Binding-site contacts:
Ligand atom C4 contacts residue ASN191 of chain 1.A at 4.2 Å.
Ligand atom C8 contacts residue GLN189 of chain 1.A at 4.2 Å.
Ligand atom C5 contacts residue ASN191 of chain 1.A at 3.6 Å.
Ligand atom C1 contacts residue ILE156 of chain 1.A at 4.2 Å (hydrophobic).
Ligand atom C7 contacts residue ILE156 of chain 1.A at 4.0 Å (hydrophobic).
Ligand atom O6 contacts residue THR193 of chain 1.A at 3.8 Å.
Ligand atom C5 contacts residue THR193 of chain 1.A at 3.8 Å.
Ligand atom C7 contacts residue ASN191 of chain 1.A at 3.4 Å.
Ligand atom O7 contacts residue ASN191 of chain 1.A at 3.4 Å (h-bond).
Ligand atom O5 contacts residue THR193 of chain 1.A at 3.7 Å.
Ligand atom N2 contacts residue ASN191 of chain 1.A at 2.9 Å (h-bond).
Ligand atom C7 contacts residue GLN189 of chain 1.A at 4.5 Å.
Ligand atom O6 contacts residue GLU194 of chain 1.A at 3.4 Å.
Ligand atom C6 contacts residue THR193 of chain 1.A at 4.5 Å.
Ligand atom N2 contacts residue ILE156 of chain 1.A at 3.7 Å.
Ligand atom O7 contacts residue LYS229 of chain 1.A at 3.7 Å.
Ligand atom C3 contacts residue ASN191 of chain 1.A at 3.8 Å.
Ligand atom O7 contacts residue GLN189 of chain 1.A at 3.9 Å.
Ligand atom C1 contacts residue ASN191 of chain 1.A at 1.4 Å.
Ligand atom C2 contacts residue ASN191 of chain 1.A at 2.5 Å.
Ligand atom C8 contacts residue THR150 of chain 1.A at 4.0 Å.
Ligand atom C8 contacts residue ILE156 of chain 1.A at 4.0 Å (hydrophobic).
Ligand atom O5 contacts residue ASN191 of chain 1.A at 2.3 Å (h-bond).
Ligand atom O7 contacts residue THR193 of chain 1.A at 4.2 Å.
Ligand atom C1 contacts residue THR193 of chain 1.A at 3.4 Å.

Sequence of chain 1.A:
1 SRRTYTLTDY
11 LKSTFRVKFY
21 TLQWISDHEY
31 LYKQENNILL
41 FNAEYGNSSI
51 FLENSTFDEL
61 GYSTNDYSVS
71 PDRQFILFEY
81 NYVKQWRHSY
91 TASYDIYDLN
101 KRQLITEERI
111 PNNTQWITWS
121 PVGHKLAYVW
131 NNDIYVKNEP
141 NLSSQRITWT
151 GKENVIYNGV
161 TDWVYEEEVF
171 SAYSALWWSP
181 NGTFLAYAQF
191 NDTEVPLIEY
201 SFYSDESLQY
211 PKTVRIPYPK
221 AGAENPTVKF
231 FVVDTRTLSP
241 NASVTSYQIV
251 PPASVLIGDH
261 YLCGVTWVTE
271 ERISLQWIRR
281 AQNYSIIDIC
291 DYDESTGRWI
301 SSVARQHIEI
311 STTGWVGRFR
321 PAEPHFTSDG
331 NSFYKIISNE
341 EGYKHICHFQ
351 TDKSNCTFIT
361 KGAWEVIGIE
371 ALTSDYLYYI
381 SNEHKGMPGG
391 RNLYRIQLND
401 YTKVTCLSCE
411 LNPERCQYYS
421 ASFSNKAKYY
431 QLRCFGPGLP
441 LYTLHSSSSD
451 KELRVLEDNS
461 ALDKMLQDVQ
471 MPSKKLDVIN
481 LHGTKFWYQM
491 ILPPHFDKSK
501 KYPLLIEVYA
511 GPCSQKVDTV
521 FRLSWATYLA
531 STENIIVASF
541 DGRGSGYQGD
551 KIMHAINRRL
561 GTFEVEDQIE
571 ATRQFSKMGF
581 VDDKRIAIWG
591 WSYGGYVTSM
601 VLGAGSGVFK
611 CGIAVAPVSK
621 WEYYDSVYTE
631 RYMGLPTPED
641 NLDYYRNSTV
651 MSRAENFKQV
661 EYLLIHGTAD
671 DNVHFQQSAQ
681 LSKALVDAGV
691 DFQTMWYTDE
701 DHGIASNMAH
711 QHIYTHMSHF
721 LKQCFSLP

A small-molecule ligand and the protein it binds are described below.
Small molecule (SMILES): CC(=O)N[C@H]1[C@H](O[C@H]2[C@H](O)[C@@H](NC(C)=O)CO[C@@H]2CO)O[C@H](CO)[C@@H](O)[C@@H]1O